The protein below binds the small molecule below.
Small molecule (SMILES): CC(=O)N[C@@H]1[C@@H](O)[C@H](O)[C@@H](CO)O[C@H]1O

Binding-site contacts:
Ligand atom C4 contacts residue ASN101 of chain 1.H at 4.2 Å.
Ligand atom O5 contacts residue ASN101 of chain 1.H at 2.4 Å (h-bond).
Ligand atom O7 contacts residue PRO99 of chain 1.H at 4.5 Å.
Ligand atom O7 contacts residue ASN101 of chain 1.H at 3.1 Å (h-bond).
Ligand atom C8 contacts residue ASN101 of chain 1.H at 4.0 Å.
Ligand atom C1 contacts residue SER103 of chain 1.H at 3.3 Å.
Ligand atom O5 contacts residue TRP104 of chain 1.H at 4.3 Å.
Ligand atom O5 contacts residue SER103 of chain 1.H at 3.2 Å (h-bond).
Ligand atom C5 contacts residue ASN101 of chain 1.H at 3.7 Å.
Ligand atom C3 contacts residue ASN101 of chain 1.H at 3.8 Å.
Ligand atom C7 contacts residue ASN101 of chain 1.H at 3.2 Å.
Ligand atom N2 contacts residue ASN101 of chain 1.H at 2.9 Å (h-bond).
Ligand atom C2 contacts residue ASN101 of chain 1.H at 2.4 Å.
Ligand atom C1 contacts residue ASN101 of chain 1.H at 1.4 Å.
Ligand atom C5 contacts residue SER103 of chain 1.H at 4.1 Å.

Sequence of chain 1.H:
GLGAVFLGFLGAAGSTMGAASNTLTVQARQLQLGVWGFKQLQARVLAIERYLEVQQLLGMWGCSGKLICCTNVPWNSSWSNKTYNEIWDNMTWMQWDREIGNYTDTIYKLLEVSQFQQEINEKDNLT